Sequence of chain 1.B:
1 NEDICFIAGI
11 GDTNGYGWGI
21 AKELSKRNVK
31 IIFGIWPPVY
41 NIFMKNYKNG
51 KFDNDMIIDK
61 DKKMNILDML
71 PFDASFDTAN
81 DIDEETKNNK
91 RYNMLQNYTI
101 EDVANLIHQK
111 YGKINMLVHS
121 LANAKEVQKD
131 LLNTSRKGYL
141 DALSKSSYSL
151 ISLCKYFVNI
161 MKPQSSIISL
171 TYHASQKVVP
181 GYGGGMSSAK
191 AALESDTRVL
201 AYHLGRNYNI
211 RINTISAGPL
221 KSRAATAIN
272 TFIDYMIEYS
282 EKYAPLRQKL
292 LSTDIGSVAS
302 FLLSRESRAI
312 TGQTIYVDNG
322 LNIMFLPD

Binding-site contacts:
Ligand atom C12 contacts residue VAL127 of chain 1.B at 4.0 Å (hydrophobic).
Ligand atom O18 contacts residue TYR172 of chain 1.B at 3.9 Å.
Ligand atom CL9 contacts residue ALA224 of chain 1.B at 3.5 Å.
Ligand atom C14 contacts residue TYR172 of chain 1.B at 3.6 Å (hydrophobic).
Ligand atom C9 contacts residue ALA224 of chain 1.B at 3.8 Å (hydrophobic).
Ligand atom CL9 contacts residue NAD1 of chain 1.E at 3.2 Å.
Ligand atom O15 contacts residue NAD1 of chain 1.E at 4.0 Å.
Ligand atom CL1 contacts residue MET186 of chain 1.B at 4.0 Å.
Ligand atom C12 contacts residue ILE228 of chain 1.B at 3.9 Å (hydrophobic).
Ligand atom CL9 contacts residue ALA122 of chain 1.B at 3.6 Å.
Ligand atom C2 contacts residue NAD1 of chain 1.E at 3.4 Å.
Ligand atom C6 contacts residue NAD1 of chain 1.E at 3.3 Å.
Ligand atom CL1 contacts residue ALA124 of chain 1.B at 3.3 Å.
Ligand atom C10 contacts residue ALA224 of chain 1.B at 4.0 Å (hydrophobic).
Ligand atom O18 contacts residue LYS190 of chain 1.B at 4.0 Å.
Ligand atom O15 contacts residue PHE273 of chain 1.B at 3.4 Å.
Ligand atom C5 contacts residue ALA225 of chain 1.B at 3.9 Å (hydrophobic).
Ligand atom C2 contacts residue TYR182 of chain 1.B at 3.5 Å (hydrophobic).
Ligand atom O18 contacts residue NAD1 of chain 1.E at 2.4 Å (h-bond).
Ligand atom CL1 contacts residue VAL127 of chain 1.B at 3.9 Å.
Ligand atom C8 contacts residue NAD1 of chain 1.E at 3.9 Å.
Ligand atom C5 contacts residue NAD1 of chain 1.E at 3.2 Å.
Ligand atom O15 contacts residue PRO219 of chain 1.B at 3.9 Å.
Ligand atom C3 contacts residue TYR182 of chain 1.B at 3.4 Å (hydrophobic).
Ligand atom C6 contacts residue ALA225 of chain 1.B at 3.8 Å (hydrophobic).
Ligand atom C14 contacts residue NAD1 of chain 1.E at 3.8 Å.
Ligand atom C3 contacts residue TYR172 of chain 1.B at 3.6 Å (hydrophobic).
Ligand atom C6 contacts residue ILE228 of chain 1.B at 4.0 Å (hydrophobic).
Ligand atom O18 contacts residue TYR182 of chain 1.B at 2.5 Å (h-bond).
Ligand atom C12 contacts residue MET186 of chain 1.B at 3.8 Å (hydrophobic).
Ligand atom CL1 contacts residue ASN123 of chain 1.B at 3.8 Å.
Ligand atom C3 contacts residue NAD1 of chain 1.E at 3.3 Å.
Ligand atom C10 contacts residue ALA122 of chain 1.B at 3.6 Å (hydrophobic).
Ligand atom C1 contacts residue NAD1 of chain 1.E at 3.4 Å.
Ligand atom C13 contacts residue ILE228 of chain 1.B at 3.6 Å (hydrophobic).
Ligand atom C13 contacts residue TYR182 of chain 1.B at 3.9 Å (hydrophobic).
Ligand atom C4 contacts residue NAD1 of chain 1.E at 3.4 Å.
Ligand atom C9 contacts residue ALA122 of chain 1.B at 3.7 Å (hydrophobic).
Ligand atom O15 contacts residue MET277 of chain 1.B at 3.7 Å.
Ligand atom O7 contacts residue NAD1 of chain 1.E at 3.1 Å.

This small molecule binds to this protein.
Small molecule (SMILES): O=Cc1ccc(Oc2ccc(Cl)cc2Cl)c(O)c1